The small molecule below binds the protein below.
Small molecule (SMILES): CCC(CC)[C@H](NC(C)=O)[C@@H]1[C@H](O)[C@@H](C(=O)O)C[C@H]1NC(=N)N

Sequence of chain 1.B:
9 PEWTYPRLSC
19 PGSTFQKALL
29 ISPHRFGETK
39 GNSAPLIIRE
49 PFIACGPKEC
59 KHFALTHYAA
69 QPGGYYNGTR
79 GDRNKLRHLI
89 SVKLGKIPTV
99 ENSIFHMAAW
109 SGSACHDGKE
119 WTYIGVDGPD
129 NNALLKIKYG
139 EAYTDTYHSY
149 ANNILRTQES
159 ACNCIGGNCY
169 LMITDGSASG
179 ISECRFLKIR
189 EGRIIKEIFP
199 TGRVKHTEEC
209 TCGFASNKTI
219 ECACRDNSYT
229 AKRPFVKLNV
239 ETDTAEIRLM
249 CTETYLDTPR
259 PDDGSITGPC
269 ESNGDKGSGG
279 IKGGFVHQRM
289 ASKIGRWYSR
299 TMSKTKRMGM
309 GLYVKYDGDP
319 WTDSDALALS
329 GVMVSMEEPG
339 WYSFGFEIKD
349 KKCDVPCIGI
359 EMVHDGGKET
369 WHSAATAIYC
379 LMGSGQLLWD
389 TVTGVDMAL

Binding-site contacts:
Ligand atom C37 contacts residue GLU206 of chain 1.B at 2.6 Å.
Ligand atom C6 contacts residue TYR340 of chain 1.B at 2.8 Å (hydrophobic).
Ligand atom O7 contacts residue ARG223 of chain 1.B at 3.0 Å (salt-bridge).
Ligand atom C36 contacts residue ALA176 of chain 1.B at 3.8 Å (hydrophobic).
Ligand atom C26 contacts residue TRP108 of chain 1.B at 3.8 Å (hydrophobic).
Ligand atom N30 contacts residue ARG85 of chain 1.B at 3.2 Å (salt-bridge).
Ligand atom C26 contacts residue GLU48 of chain 1.B at 3.7 Å.
Ligand atom O7 contacts residue TYR340 of chain 1.B at 3.0 Å (h-bond).
Ligand atom O9 contacts residue ASP80 of chain 1.B at 3.0 Å (salt-bridge).
Ligand atom C4 contacts residue TYR340 of chain 1.B at 3.5 Å (hydrophobic).
Ligand atom C2 contacts residue TYR340 of chain 1.B at 3.7 Å (hydrophobic).
Ligand atom C38 contacts residue GLU207 of chain 1.B at 3.5 Å.
Ligand atom C3 contacts residue GLU207 of chain 1.B at 3.8 Å.
Ligand atom N27 contacts residue GLU157 of chain 1.B at 3.0 Å (salt-bridge).
Ligand atom O14 contacts residue ASP80 of chain 1.B at 3.5 Å.
Ligand atom C39 contacts residue ALA176 of chain 1.B at 3.6 Å (hydrophobic).
Ligand atom O8 contacts residue TYR340 of chain 1.B at 3.1 Å (h-bond).
Ligand atom C5 contacts residue TYR340 of chain 1.B at 3.4 Å (hydrophobic).
Ligand atom N30 contacts residue TRP108 of chain 1.B at 3.9 Å.
Ligand atom C15 contacts residue ARG154 of chain 1.B at 3.7 Å.
Ligand atom C1 contacts residue ARG47 of chain 1.B at 3.6 Å.
Ligand atom N30 contacts residue ASP80 of chain 1.B at 3.1 Å (salt-bridge).
Ligand atom C2 contacts residue ASP80 of chain 1.B at 3.3 Å.
Ligand atom O8 contacts residue ARG47 of chain 1.B at 2.8 Å (salt-bridge).
Ligand atom C38 contacts residue ARG154 of chain 1.B at 3.5 Å.
Ligand atom C1 contacts residue GLU48 of chain 1.B at 3.6 Å.
Ligand atom C24 contacts residue GLU206 of chain 1.B at 3.8 Å.
Ligand atom O8 contacts residue ARG305 of chain 1.B at 2.8 Å (salt-bridge).
Ligand atom C38 contacts residue GLU206 of chain 1.B at 2.5 Å.
Ligand atom C3 contacts residue TYR340 of chain 1.B at 3.4 Å (hydrophobic).
Ligand atom N25 contacts residue GLU48 of chain 1.B at 3.7 Å.
Ligand atom N30 contacts residue GLU48 of chain 1.B at 3.7 Å.
Ligand atom O7 contacts residue ARG305 of chain 1.B at 3.0 Å (salt-bridge).
Ligand atom C6 contacts residue ARG305 of chain 1.B at 3.6 Å.
Ligand atom N27 contacts residue TRP108 of chain 1.B at 2.8 Å (h-bond).
Ligand atom C5 contacts residue ASP80 of chain 1.B at 3.6 Å.
Ligand atom C1 contacts residue TYR340 of chain 1.B at 3.1 Å (hydrophobic).
Ligand atom O14 contacts residue ARG81 of chain 1.B at 2.8 Å (salt-bridge).
Ligand atom C1 contacts residue ASP80 of chain 1.B at 3.2 Å.
Ligand atom N27 contacts residue LEU63 of chain 1.B at 3.9 Å.